The small molecule below binds the protein below.
Small molecule (SMILES): Nc1nc2c(ncn2[C@H]2CC[C@@H](CO[P](=O)(O)O[P](=O)(O)OP(=O)(O)O)O2)c(=O)[nH]1

Sequence of chain 1.F:
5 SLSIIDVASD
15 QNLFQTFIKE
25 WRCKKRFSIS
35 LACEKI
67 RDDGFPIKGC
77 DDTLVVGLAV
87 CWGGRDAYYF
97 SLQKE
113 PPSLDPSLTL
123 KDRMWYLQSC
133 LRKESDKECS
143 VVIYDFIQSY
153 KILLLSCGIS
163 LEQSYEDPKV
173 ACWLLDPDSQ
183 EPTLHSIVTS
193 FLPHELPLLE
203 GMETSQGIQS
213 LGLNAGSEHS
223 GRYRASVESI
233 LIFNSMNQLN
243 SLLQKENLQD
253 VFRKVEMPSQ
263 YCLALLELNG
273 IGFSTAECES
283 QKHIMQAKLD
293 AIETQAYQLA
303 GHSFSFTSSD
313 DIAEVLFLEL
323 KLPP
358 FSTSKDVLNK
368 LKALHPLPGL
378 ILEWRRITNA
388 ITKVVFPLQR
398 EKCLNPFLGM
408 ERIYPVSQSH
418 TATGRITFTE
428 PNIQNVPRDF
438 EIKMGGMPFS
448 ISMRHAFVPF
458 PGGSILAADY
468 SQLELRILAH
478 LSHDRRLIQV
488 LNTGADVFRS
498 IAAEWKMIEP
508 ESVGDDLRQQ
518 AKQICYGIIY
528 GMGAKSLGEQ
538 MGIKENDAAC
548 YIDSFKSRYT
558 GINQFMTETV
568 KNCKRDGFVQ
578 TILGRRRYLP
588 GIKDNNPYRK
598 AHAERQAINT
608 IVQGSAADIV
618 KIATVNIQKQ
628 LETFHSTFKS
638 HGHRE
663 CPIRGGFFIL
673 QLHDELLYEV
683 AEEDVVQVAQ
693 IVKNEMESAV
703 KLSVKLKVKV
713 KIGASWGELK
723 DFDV

Binding-site contacts:
Ligand atom N2 contacts residue ASN606 of chain 1.F at 3.9 Å.
Ligand atom PG contacts residue ARG515 of chain 1.F at 3.7 Å.
Ligand atom C2' contacts residue GLU471 of chain 1.F at 3.4 Å.
Ligand atom O2B contacts residue ASP676 of chain 1.F at 3.4 Å (salt-bridge).
Ligand atom PA contacts residue LYS519 of chain 1.F at 3.8 Å.
Ligand atom PA contacts residue ASP676 of chain 1.F at 3.8 Å.
Ligand atom PG contacts residue MG1 of chain 1.FA at 3.5 Å.
Ligand atom O3B contacts residue PHE495 of chain 1.F at 3.5 Å.
Ligand atom O2G contacts residue MG1 of chain 1.FA at 2.1 Å.
Ligand atom O2A contacts residue ASP466 of chain 1.F at 3.4 Å (salt-bridge).
Ligand atom O3A contacts residue LYS519 of chain 1.F at 3.3 Å (salt-bridge).
Ligand atom C2' contacts residue TYR523 of chain 1.F at 3.6 Å (hydrophobic).
Ligand atom O2A contacts residue ASP676 of chain 1.F at 2.6 Å (salt-bridge).
Ligand atom PA contacts residue MG1 of chain 1.FA at 3.5 Å.
Ligand atom C3' contacts residue TYR523 of chain 1.F at 3.5 Å (hydrophobic).
Ligand atom O4' contacts residue ARG422 of chain 1.F at 3.2 Å (salt-bridge).
Ligand atom O3G contacts residue GLN469 of chain 1.F at 3.0 Å (h-bond).
Ligand atom O2B contacts residue GLN469 of chain 1.F at 3.6 Å (h-bond).
Ligand atom PG contacts residue LYS519 of chain 1.F at 3.4 Å.
Ligand atom O1B contacts residue TYR523 of chain 1.F at 2.5 Å (h-bond).
Ligand atom PB contacts residue MG1 of chain 1.FA at 3.4 Å.
Ligand atom C5' contacts residue ASP676 of chain 1.F at 3.3 Å.
Ligand atom O2B contacts residue TYR467 of chain 1.F at 3.7 Å.
Ligand atom C1' contacts residue ARG422 of chain 1.F at 3.6 Å.
Ligand atom C4' contacts residue GLU471 of chain 1.F at 3.8 Å.
Ligand atom PB contacts residue LYS519 of chain 1.F at 3.7 Å.
Ligand atom O2G contacts residue ASP466 of chain 1.F at 3.3 Å (salt-bridge).
Ligand atom O2A contacts residue MG1 of chain 1.FA at 2.1 Å.
Ligand atom O1B contacts residue PHE495 of chain 1.F at 3.2 Å.
Ligand atom O3B contacts residue LYS519 of chain 1.F at 2.8 Å (salt-bridge).
Ligand atom PB contacts residue TYR523 of chain 1.F at 3.8 Å.
Ligand atom O3G contacts residue ARG515 of chain 1.F at 2.9 Å (salt-bridge).
Ligand atom O1G contacts residue ARG515 of chain 1.F at 3.1 Å (salt-bridge).
Ligand atom O2B contacts residue MG1 of chain 1.FA at 2.1 Å.
Ligand atom O3A contacts residue MG1 of chain 1.FA at 3.9 Å.
Ligand atom O3B contacts residue MG1 of chain 1.FA at 3.8 Å.
Ligand atom N2 contacts residue TYR527 of chain 1.F at 3.2 Å.
Ligand atom C1' contacts residue GLU471 of chain 1.F at 3.5 Å.
Ligand atom O1G contacts residue LYS519 of chain 1.F at 2.8 Å (salt-bridge).
Ligand atom O1A contacts residue LYS519 of chain 1.F at 3.1 Å (salt-bridge).